Binding-site contacts:
Ligand atom C4' contacts residue ARG240 of chain 8.A at 4.1 Å.
Ligand atom S1G contacts residue HIS221 of chain 8.A at 4.0 Å.
Ligand atom N1 contacts residue ARG109 of chain 8.A at 3.3 Å (salt-bridge).
Ligand atom O3G contacts residue LYS188 of chain 8.A at 3.2 Å (salt-bridge).
Ligand atom C3' contacts residue THR244 of chain 8.A at 3.7 Å.
Ligand atom O3B contacts residue HIS221 of chain 8.A at 3.0 Å (h-bond).
Ligand atom O3G contacts residue GLU153 of chain 8.A at 4.2 Å.
Ligand atom O3' contacts residue THR244 of chain 8.A at 2.7 Å (h-bond).
Ligand atom O4' contacts residue ARG240 of chain 8.A at 4.1 Å.
Ligand atom O1A contacts residue HIS221 of chain 8.A at 4.0 Å.
Ligand atom O3A contacts residue HIS221 of chain 8.A at 3.5 Å (h-bond).
Ligand atom S1G contacts residue ARG227 of chain 8.A at 3.2 Å (salt-bridge).
Ligand atom O2A contacts residue SER107 of chain 8.A at 3.9 Å.
Ligand atom O2' contacts residue ARG240 of chain 8.A at 3.5 Å.
Ligand atom O3G contacts residue ARG227 of chain 8.A at 2.9 Å (salt-bridge).
Ligand atom O5' contacts residue ARG240 of chain 8.A at 3.7 Å.
Ligand atom C5' contacts residue ARG240 of chain 8.A at 3.4 Å.
Ligand atom O3B contacts residue ARG227 of chain 8.A at 3.9 Å.
Ligand atom C2' contacts residue ARG240 of chain 8.A at 4.0 Å.
Ligand atom C5' contacts residue HIS221 of chain 8.A at 3.9 Å.
Ligand atom C3' contacts residue ARG240 of chain 8.A at 3.8 Å.
Ligand atom O1A contacts residue ARG227 of chain 8.A at 3.1 Å (salt-bridge).
Ligand atom PG contacts residue ARG227 of chain 8.A at 3.4 Å.
Ligand atom O5' contacts residue HIS221 of chain 8.A at 3.9 Å.
Ligand atom N6 contacts residue MET177 of chain 8.A at 4.3 Å.
Ligand atom O3' contacts residue ARG240 of chain 8.A at 3.9 Å.
Ligand atom O2B contacts residue LYS223 of chain 8.A at 2.7 Å (salt-bridge).
Ligand atom PG contacts residue HIS221 of chain 8.A at 4.0 Å.
Ligand atom C4 contacts residue ARG240 of chain 8.A at 4.1 Å.
Ligand atom O2G contacts residue LYS223 of chain 8.A at 3.6 Å.
Ligand atom PA contacts residue HIS221 of chain 8.A at 4.2 Å.
Ligand atom N3 contacts residue ARG240 of chain 8.A at 3.8 Å.
Ligand atom C2 contacts residue ARG109 of chain 8.A at 3.6 Å.
Ligand atom N9 contacts residue ARG240 of chain 8.A at 3.9 Å.
Ligand atom PB contacts residue HIS221 of chain 8.A at 3.9 Å.
Ligand atom C1' contacts residue ARG240 of chain 8.A at 3.5 Å.
Ligand atom C6 contacts residue ARG109 of chain 8.A at 4.2 Å.
Ligand atom N6 contacts residue ARG109 of chain 8.A at 4.3 Å.
Ligand atom PB contacts residue LYS223 of chain 8.A at 4.1 Å.
Ligand atom O2G contacts residue HIS221 of chain 8.A at 4.3 Å.

Sequence of chain 8.A:
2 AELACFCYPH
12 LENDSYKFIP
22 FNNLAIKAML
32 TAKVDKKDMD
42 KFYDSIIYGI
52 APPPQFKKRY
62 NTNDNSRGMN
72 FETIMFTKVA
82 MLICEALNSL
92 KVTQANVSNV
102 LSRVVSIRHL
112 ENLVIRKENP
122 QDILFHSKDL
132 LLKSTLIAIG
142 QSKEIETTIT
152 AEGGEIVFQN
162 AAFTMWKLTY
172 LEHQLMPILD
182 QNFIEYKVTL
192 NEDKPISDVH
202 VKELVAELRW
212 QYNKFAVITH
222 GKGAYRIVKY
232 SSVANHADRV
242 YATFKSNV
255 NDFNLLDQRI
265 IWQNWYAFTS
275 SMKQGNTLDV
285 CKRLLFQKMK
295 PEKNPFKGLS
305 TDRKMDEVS

The protein below binds the small molecule below.
Small molecule (SMILES): Nc1ncnc2c1ncn2[C@@H]1O[C@H](COP(=O)(O)OP(=O)(O)OP(O)(O)=S)[C@@H](O)[C@H]1O